Sequence of chain 1.B:
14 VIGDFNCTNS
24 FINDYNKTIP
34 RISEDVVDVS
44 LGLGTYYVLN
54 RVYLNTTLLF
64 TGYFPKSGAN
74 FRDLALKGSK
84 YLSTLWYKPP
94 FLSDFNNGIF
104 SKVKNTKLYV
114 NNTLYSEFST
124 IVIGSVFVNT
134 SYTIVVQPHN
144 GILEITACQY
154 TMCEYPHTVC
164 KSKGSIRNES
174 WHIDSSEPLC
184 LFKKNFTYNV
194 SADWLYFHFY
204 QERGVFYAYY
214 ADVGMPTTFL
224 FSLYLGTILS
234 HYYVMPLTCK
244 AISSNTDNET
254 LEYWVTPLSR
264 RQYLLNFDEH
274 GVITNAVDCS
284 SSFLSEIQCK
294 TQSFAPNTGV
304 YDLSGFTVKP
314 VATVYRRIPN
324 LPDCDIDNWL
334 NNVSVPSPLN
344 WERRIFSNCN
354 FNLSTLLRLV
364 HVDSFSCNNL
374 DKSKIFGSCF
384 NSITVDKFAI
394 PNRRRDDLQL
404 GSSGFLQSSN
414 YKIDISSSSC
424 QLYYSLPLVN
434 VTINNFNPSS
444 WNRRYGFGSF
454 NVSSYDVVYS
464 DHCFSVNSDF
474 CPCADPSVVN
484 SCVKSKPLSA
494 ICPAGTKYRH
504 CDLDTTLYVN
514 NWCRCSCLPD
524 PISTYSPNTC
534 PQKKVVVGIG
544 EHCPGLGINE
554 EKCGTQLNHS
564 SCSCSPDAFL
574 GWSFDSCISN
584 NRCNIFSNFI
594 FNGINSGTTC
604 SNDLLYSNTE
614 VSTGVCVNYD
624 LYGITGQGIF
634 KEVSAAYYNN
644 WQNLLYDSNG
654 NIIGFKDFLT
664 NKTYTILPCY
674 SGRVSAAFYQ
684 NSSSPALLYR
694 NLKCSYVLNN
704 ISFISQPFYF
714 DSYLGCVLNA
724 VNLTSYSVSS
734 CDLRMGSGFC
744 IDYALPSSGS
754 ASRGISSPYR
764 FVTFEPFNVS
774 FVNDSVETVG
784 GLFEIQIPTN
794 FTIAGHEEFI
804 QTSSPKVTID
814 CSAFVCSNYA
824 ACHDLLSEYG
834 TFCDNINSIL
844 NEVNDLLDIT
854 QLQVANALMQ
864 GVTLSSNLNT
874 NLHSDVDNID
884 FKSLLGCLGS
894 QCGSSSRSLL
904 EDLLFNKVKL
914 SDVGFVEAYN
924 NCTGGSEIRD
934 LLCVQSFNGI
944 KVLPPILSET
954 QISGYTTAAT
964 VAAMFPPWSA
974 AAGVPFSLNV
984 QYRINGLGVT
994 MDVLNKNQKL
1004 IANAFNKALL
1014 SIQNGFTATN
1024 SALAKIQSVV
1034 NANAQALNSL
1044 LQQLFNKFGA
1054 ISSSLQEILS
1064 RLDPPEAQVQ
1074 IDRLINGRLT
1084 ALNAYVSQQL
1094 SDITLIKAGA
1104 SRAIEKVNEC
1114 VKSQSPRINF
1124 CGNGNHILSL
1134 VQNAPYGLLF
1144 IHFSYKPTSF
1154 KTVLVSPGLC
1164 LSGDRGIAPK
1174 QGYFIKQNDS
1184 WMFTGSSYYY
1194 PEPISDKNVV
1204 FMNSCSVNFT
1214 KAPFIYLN

The protein below binds the small molecule below.
Small molecule (SMILES): CC(=O)N[C@H]1[C@H](O[C@H]2[C@H](O)[C@@H](NC(C)=O)CO[C@@H]2CO)O[C@H](CO)[C@@H](O[C@H]2O[C@H](CO[C@H]3O[C@H](CO)[C@@H](O)[C@H](O[C@H]4O[C@H](CO)[C@@H](O)[C@H](O)[C@@H]4O)[C@@H]3O)[C@@H](O)[C@H](O[C@H]3O[C@H](CO)[C@@H](O)[C@H](O)[C@@H]3O)[C@@H]2O)[C@@H]1O

Binding-site contacts:
Ligand atom C3 contacts residue ASN132 of chain 1.B at 3.8 Å.
Ligand atom O7 contacts residue ASN132 of chain 1.B at 4.2 Å.
Ligand atom C2 contacts residue ASN132 of chain 1.B at 2.7 Å.
Ligand atom O3 contacts residue PHE18 of chain 1.B at 3.8 Å.
Ligand atom C3 contacts residue PHE18 of chain 1.B at 4.3 Å (hydrophobic).
Ligand atom O6 contacts residue PHE18 of chain 1.B at 3.1 Å.
Ligand atom O4 contacts residue PHE18 of chain 1.B at 4.3 Å.
Ligand atom O4 contacts residue NAG1 of chain 1.JA at 2.9 Å.
Ligand atom C1 contacts residue PHE18 of chain 1.B at 3.8 Å (hydrophobic).
Ligand atom C4 contacts residue PHE18 of chain 1.B at 3.5 Å (hydrophobic).
Ligand atom O5 contacts residue ASN132 of chain 1.B at 2.4 Å (h-bond).
Ligand atom C5 contacts residue ASP17 of chain 1.B at 4.5 Å.
Ligand atom C7 contacts residue ASN132 of chain 1.B at 3.8 Å.
Ligand atom O5 contacts residue PHE18 of chain 1.B at 3.5 Å.
Ligand atom O7 contacts residue THR154 of chain 1.B at 4.3 Å.
Ligand atom C5 contacts residue ASN132 of chain 1.B at 3.6 Å.
Ligand atom O5 contacts residue THR154 of chain 1.B at 3.6 Å.
Ligand atom C3 contacts residue NAG1 of chain 1.JA at 4.3 Å.
Ligand atom C4 contacts residue ASN132 of chain 1.B at 4.3 Å.
Ligand atom O3 contacts residue NAG1 of chain 1.JA at 4.4 Å.
Ligand atom O6 contacts residue ASN132 of chain 1.B at 4.4 Å.
Ligand atom C4 contacts residue NAG1 of chain 1.JA at 4.0 Å.
Ligand atom C1 contacts residue ASN132 of chain 1.B at 1.4 Å.
Ligand atom N2 contacts residue ASN132 of chain 1.B at 3.0 Å (h-bond).
Ligand atom C1 contacts residue THR154 of chain 1.B at 4.0 Å.
Ligand atom C6 contacts residue PHE18 of chain 1.B at 3.9 Å (hydrophobic).
Ligand atom O6 contacts residue ASP17 of chain 1.B at 2.5 Å (salt-bridge).
Ligand atom C5 contacts residue PHE18 of chain 1.B at 3.5 Å (hydrophobic).
Ligand atom C2 contacts residue PHE18 of chain 1.B at 4.5 Å (hydrophobic).
Ligand atom C6 contacts residue ASP17 of chain 1.B at 3.2 Å.